Sequence of chain 1.I:
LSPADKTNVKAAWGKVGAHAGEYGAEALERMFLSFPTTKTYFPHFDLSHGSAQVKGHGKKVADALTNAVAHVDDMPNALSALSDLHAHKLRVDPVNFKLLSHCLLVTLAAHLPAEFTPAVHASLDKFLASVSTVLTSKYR

The small molecule below binds the protein below.
Small molecule (SMILES): C=CC1=C(C)C2=N3->[Ni]45<-N6=C(C=c7c(C)c(C=C)c(n74)=C2)C(C)=C(CCC(=O)O)C6=Cc2c(CCC(=O)O)c(C)c(n25)C=C13

Binding-site contacts:
Ligand atom NA contacts residue HIS87 of chain 1.I at 3.0 Å.
Ligand atom ND contacts residue HIS87 of chain 1.I at 3.1 Å (h-bond).
Ligand atom CMA contacts residue LYS61 of chain 1.I at 3.0 Å.
Ligand atom C3D contacts residue LEU91 of chain 1.I at 3.5 Å (hydrophobic).
Ligand atom O2D contacts residue HIS45 of chain 1.I at 2.8 Å (h-bond).
Ligand atom CHB contacts residue VAL62 of chain 1.I at 3.6 Å (hydrophobic).
Ligand atom C4B contacts residue HIS87 of chain 1.I at 3.7 Å.
Ligand atom CBA contacts residue LEU86 of chain 1.I at 3.5 Å (hydrophobic).
Ligand atom CHC contacts residue PHE98 of chain 1.I at 3.4 Å (hydrophobic).
Ligand atom O1A contacts residue LYS61 of chain 1.I at 3.6 Å.
Ligand atom CHA contacts residue HIS58 of chain 1.I at 3.0 Å.
Ligand atom C4A contacts residue HIS87 of chain 1.I at 3.6 Å.
Ligand atom C1A contacts residue HIS58 of chain 1.I at 3.3 Å.
Ligand atom C3A contacts residue LEU83 of chain 1.I at 3.7 Å (hydrophobic).
Ligand atom NA contacts residue HIS58 of chain 1.I at 3.7 Å.
Ligand atom NI contacts residue HIS87 of chain 1.I at 2.3 Å.
Ligand atom NC contacts residue HIS87 of chain 1.I at 3.1 Å (h-bond).
Ligand atom CGD contacts residue PHE46 of chain 1.I at 3.7 Å (hydrophobic).
Ligand atom NB contacts residue HIS87 of chain 1.I at 3.1 Å (h-bond).
Ligand atom CBB contacts residue LEU101 of chain 1.I at 3.6 Å (hydrophobic).
Ligand atom CMD contacts residue TYR42 of chain 1.I at 3.3 Å (hydrophobic).
Ligand atom CBD contacts residue PHE46 of chain 1.I at 3.8 Å (hydrophobic).
Ligand atom CMA contacts residue LEU83 of chain 1.I at 3.7 Å (hydrophobic).
Ligand atom CHC contacts residue LEU101 of chain 1.I at 3.6 Å (hydrophobic).
Ligand atom CAC contacts residue VAL93 of chain 1.I at 3.4 Å (hydrophobic).
Ligand atom C4D contacts residue LEU91 of chain 1.I at 3.5 Å (hydrophobic).
Ligand atom CHD contacts residue PHE43 of chain 1.I at 3.5 Å (hydrophobic).
Ligand atom CMC contacts residue PHE98 of chain 1.I at 3.6 Å (hydrophobic).
Ligand atom C1C contacts residue HIS87 of chain 1.I at 3.7 Å.
Ligand atom CBC contacts residue MET32 of chain 1.I at 3.7 Å (hydrophobic).
Ligand atom C3D contacts residue HIS58 of chain 1.I at 3.6 Å.
Ligand atom O2D contacts residue PHE46 of chain 1.I at 3.6 Å.
Ligand atom C1D contacts residue PHE43 of chain 1.I at 3.7 Å (hydrophobic).
Ligand atom C4D contacts residue HIS58 of chain 1.I at 3.0 Å.
Ligand atom CMC contacts residue ASN97 of chain 1.I at 3.4 Å.
Ligand atom ND contacts residue HIS58 of chain 1.I at 3.4 Å (h-bond).
Ligand atom C1A contacts residue HIS87 of chain 1.I at 3.7 Å.
Ligand atom C1B contacts residue VAL62 of chain 1.I at 3.7 Å (hydrophobic).
Ligand atom CMB contacts residue ALA65 of chain 1.I at 3.7 Å (hydrophobic).
Ligand atom O2A contacts residue LEU86 of chain 1.I at 3.7 Å.